Binding-site contacts:
Ligand atom C3 contacts residue ASN1716 of chain 1.B at 3.9 Å.
Ligand atom C2 contacts residue ASN1716 of chain 1.B at 2.5 Å.
Ligand atom O7 contacts residue LYS1578 of chain 1.B at 4.0 Å.
Ligand atom C8 contacts residue ASN1716 of chain 1.B at 3.5 Å.
Ligand atom C5 contacts residue ASN1716 of chain 1.B at 3.6 Å.
Ligand atom O7 contacts residue ASN1716 of chain 1.B at 4.4 Å.
Ligand atom C4 contacts residue ASN1716 of chain 1.B at 4.2 Å.
Ligand atom O5 contacts residue ASN1716 of chain 1.B at 2.3 Å (h-bond).
Ligand atom C8 contacts residue GLY1714 of chain 1.B at 3.4 Å.
Ligand atom C1 contacts residue ASN1716 of chain 1.B at 1.4 Å.
Ligand atom O7 contacts residue ALA1715 of chain 1.B at 4.4 Å.
Ligand atom N2 contacts residue LYS1578 of chain 1.B at 4.4 Å.
Ligand atom C7 contacts residue GLY1714 of chain 1.B at 3.5 Å.
Ligand atom O7 contacts residue GLY1714 of chain 1.B at 3.0 Å (h-bond).
Ligand atom C7 contacts residue ASN1716 of chain 1.B at 3.7 Å.
Ligand atom N2 contacts residue ASN1716 of chain 1.B at 3.0 Å (h-bond).
Ligand atom C8 contacts residue SER1713 of chain 1.B at 3.6 Å.

The small molecule below binds the protein below.
Small molecule (SMILES): CC(=O)N[C@H]1[C@H](O[C@H]2[C@H](O)[C@@H](NC(C)=O)CO[C@@H]2CO)O[C@H](CO)[C@@H](O)[C@@H]1O

Sequence of chain 1.B:
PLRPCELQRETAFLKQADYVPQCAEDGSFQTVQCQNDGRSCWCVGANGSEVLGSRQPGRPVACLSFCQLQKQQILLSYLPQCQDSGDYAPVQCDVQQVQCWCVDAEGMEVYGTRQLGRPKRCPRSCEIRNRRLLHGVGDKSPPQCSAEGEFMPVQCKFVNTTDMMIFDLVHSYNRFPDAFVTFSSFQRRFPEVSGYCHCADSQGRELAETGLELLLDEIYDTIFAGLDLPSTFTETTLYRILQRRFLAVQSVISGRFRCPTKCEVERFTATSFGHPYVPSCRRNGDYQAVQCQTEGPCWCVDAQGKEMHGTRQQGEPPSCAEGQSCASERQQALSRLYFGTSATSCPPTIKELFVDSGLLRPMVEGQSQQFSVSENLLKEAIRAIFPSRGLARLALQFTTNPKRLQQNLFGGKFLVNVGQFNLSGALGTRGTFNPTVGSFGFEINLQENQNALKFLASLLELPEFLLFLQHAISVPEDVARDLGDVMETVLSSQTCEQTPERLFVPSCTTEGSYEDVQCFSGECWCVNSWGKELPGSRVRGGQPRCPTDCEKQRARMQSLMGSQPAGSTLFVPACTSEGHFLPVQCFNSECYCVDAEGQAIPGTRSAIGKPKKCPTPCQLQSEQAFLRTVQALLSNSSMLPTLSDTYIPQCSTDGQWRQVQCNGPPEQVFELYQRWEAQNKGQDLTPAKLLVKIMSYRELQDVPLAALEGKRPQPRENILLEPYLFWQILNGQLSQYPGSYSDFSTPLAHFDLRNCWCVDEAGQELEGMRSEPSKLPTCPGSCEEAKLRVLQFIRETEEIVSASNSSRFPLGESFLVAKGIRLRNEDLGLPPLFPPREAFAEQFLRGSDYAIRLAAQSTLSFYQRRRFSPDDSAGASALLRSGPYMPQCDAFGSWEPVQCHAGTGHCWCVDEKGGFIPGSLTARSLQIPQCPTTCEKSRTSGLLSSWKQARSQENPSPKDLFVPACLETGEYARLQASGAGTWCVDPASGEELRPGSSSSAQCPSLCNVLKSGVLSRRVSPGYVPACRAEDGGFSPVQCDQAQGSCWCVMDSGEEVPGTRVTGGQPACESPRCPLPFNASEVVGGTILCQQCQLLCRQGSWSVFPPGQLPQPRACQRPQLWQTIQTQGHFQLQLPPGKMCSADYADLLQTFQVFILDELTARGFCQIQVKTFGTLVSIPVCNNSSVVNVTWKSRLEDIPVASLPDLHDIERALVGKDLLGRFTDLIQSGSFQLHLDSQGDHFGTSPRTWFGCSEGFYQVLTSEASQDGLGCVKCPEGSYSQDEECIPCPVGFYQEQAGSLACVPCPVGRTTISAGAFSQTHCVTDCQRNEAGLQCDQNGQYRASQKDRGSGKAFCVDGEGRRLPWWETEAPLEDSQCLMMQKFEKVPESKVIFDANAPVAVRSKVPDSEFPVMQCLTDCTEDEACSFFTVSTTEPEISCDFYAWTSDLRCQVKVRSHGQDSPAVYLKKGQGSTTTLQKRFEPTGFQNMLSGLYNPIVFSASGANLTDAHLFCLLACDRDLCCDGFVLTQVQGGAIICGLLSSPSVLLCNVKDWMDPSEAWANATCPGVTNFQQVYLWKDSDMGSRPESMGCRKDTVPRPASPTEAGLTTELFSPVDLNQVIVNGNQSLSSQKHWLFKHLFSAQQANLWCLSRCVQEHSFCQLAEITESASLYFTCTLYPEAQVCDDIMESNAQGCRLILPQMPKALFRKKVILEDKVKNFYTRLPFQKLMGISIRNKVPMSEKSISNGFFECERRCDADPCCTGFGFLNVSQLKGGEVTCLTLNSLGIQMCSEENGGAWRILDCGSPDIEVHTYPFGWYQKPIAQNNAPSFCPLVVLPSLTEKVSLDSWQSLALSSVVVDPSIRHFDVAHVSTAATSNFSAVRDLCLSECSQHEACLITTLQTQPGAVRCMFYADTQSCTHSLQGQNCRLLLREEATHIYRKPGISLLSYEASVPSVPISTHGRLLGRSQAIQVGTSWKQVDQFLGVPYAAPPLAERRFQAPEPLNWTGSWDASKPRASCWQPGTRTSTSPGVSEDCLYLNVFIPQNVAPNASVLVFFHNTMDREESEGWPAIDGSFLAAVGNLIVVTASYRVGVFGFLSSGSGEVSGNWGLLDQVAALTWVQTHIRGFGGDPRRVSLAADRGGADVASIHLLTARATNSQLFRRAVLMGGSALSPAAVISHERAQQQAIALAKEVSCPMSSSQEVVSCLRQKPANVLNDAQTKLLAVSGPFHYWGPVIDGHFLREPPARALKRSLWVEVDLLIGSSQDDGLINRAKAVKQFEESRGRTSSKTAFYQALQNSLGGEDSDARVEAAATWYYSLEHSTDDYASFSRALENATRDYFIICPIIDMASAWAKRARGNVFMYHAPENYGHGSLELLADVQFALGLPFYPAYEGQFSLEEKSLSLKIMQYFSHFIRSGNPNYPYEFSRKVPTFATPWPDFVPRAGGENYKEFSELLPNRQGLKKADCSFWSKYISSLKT